Binding-site contacts:
Ligand atom C15 contacts residue VAL46 of chain 1.L at 4.2 Å (hydrophobic).
Ligand atom C27 contacts residue ILE42 of chain 1.L at 3.8 Å (hydrophobic).
Ligand atom C16 contacts residue PHE426 of chain 1.I at 3.8 Å (hydrophobic).
Ligand atom C27 contacts residue PHE426 of chain 1.I at 3.9 Å (hydrophobic).
Ligand atom C28 contacts residue PHE426 of chain 1.I at 4.3 Å (hydrophobic).
Ligand atom C5 contacts residue ILE373 of chain 1.K at 3.6 Å (hydrophobic).
Ligand atom C4 contacts residue PRO364 of chain 1.K at 3.7 Å (hydrophobic).
Ligand atom C15 contacts residue ILE430 of chain 1.K at 4.1 Å (hydrophobic).
Ligand atom C26 contacts residue PHE369 of chain 1.I at 3.7 Å (hydrophobic).
Ligand atom C7 contacts residue ILE373 of chain 1.K at 4.0 Å (hydrophobic).
Ligand atom C12 contacts residue 94R1 of chain 1.WA at 3.7 Å.
Ligand atom C9 contacts residue ILE373 of chain 1.K at 4.0 Å (hydrophobic).
Ligand atom C21 contacts residue 94R1 of chain 1.WA at 3.8 Å.
Ligand atom O1 contacts residue VAL366 of chain 1.K at 3.6 Å.
Ligand atom C2 contacts residue PRO364 of chain 1.K at 4.2 Å (hydrophobic).
Ligand atom O1 contacts residue PRO364 of chain 1.K at 2.2 Å (h-bond).
Ligand atom C7 contacts residue ILE430 of chain 1.K at 3.6 Å (hydrophobic).
Ligand atom O1 contacts residue HIS365 of chain 1.K at 4.1 Å.
Ligand atom C22 contacts residue PHE426 of chain 1.I at 4.0 Å (hydrophobic).
Ligand atom C11 contacts residue 94R1 of chain 1.WA at 4.3 Å.
Ligand atom C10 contacts residue ILE373 of chain 1.K at 3.9 Å (hydrophobic).
Ligand atom C4 contacts residue ILE373 of chain 1.K at 4.2 Å (hydrophobic).
Ligand atom C6 contacts residue ILE373 of chain 1.K at 3.8 Å (hydrophobic).
Ligand atom C23 contacts residue 94R1 of chain 1.ZA at 3.7 Å.
Ligand atom C2 contacts residue ILE373 of chain 1.K at 4.2 Å (hydrophobic).
Ligand atom C4 contacts residue LEU363 of chain 1.K at 4.0 Å (hydrophobic).
Ligand atom C12 contacts residue 94R1 of chain 1.DB at 4.3 Å.
Ligand atom C19 contacts residue 94R1 of chain 1.DB at 3.5 Å.
Ligand atom C1 contacts residue ILE373 of chain 1.K at 3.6 Å (hydrophobic).
Ligand atom C2 contacts residue VAL366 of chain 1.K at 3.9 Å (hydrophobic).
Ligand atom C27 contacts residue ILE67 of chain 1.L at 4.3 Å (hydrophobic).
Ligand atom C28 contacts residue ILE428 of chain 1.I at 4.1 Å (hydrophobic).
Ligand atom C28 contacts residue 94R1 of chain 1.WA at 3.7 Å.
Ligand atom C3 contacts residue PRO364 of chain 1.K at 3.4 Å (hydrophobic).
Ligand atom C3 contacts residue ILE373 of chain 1.K at 3.8 Å (hydrophobic).
Ligand atom C6 contacts residue VAL50 of chain 1.L at 4.3 Å (hydrophobic).
Ligand atom O1 contacts residue ARG375 of chain 1.K at 3.8 Å.
Ligand atom C22 contacts residue 94R1 of chain 1.ZA at 4.2 Å.
Ligand atom C11 contacts residue 94R1 of chain 1.DB at 4.0 Å.
Ligand atom C20 contacts residue 94R1 of chain 1.ZA at 4.3 Å.

Sequence of chain 1.K:
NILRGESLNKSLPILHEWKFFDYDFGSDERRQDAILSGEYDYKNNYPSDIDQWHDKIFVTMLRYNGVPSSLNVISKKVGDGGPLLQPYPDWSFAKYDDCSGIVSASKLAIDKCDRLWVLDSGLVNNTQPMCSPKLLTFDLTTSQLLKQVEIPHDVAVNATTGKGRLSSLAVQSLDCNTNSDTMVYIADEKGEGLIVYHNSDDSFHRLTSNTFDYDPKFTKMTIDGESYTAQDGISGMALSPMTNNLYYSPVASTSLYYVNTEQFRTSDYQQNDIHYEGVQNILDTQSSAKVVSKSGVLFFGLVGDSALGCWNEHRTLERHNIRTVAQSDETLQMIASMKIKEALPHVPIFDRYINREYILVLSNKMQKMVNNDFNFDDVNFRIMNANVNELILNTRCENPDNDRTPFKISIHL

A protein and the small-molecule ligand that binds it are described below.
Small molecule (SMILES): C=C(CC[C@@H](C)[C@H]1CC[C@H]2[C@@H]3CC=C4C[C@@H](O)CC[C@]4(C)[C@H]3CC[C@]12C)C(C)C

Sequence of chain 1.L:
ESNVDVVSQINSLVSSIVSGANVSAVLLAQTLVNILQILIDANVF

Sequence of chain 1.I:
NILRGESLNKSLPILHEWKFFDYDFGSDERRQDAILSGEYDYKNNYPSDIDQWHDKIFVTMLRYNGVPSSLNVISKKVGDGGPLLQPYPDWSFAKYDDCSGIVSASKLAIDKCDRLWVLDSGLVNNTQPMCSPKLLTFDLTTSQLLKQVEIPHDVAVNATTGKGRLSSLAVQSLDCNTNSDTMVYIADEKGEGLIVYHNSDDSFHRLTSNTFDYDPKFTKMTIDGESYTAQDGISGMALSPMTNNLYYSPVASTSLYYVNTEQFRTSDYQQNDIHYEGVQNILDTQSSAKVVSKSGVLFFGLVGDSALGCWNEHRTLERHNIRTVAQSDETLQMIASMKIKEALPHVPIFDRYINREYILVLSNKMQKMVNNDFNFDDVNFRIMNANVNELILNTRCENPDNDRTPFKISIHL